This protein binds this small molecule.
Small molecule (SMILES): O=C(O)CCC(=O)C(=O)O

Binding-site contacts:
Ligand atom O3 contacts residue PHE107 of chain 1.A at 3.1 Å.
Ligand atom C5 contacts residue THR116 of chain 1.A at 3.6 Å.
Ligand atom C1 contacts residue PHE232 of chain 1.A at 4.1 Å (hydrophobic).
Ligand atom O2 contacts residue ARG257 of chain 1.A at 3.4 Å (salt-bridge).
Ligand atom C5 contacts residue ARG251 of chain 1.A at 3.5 Å.
Ligand atom C2 contacts residue HIS119 of chain 1.A at 4.1 Å.
Ligand atom O3 contacts residue ARG251 of chain 1.A at 2.8 Å (salt-bridge).
Ligand atom O1 contacts residue ARG257 of chain 1.A at 3.1 Å (salt-bridge).
Ligand atom C5 contacts residue TRP148 of chain 1.A at 3.9 Å (hydrophobic).
Ligand atom O3 contacts residue LEU161 of chain 1.A at 3.8 Å.
Ligand atom O1 contacts residue TRP148 of chain 1.A at 3.8 Å.
Ligand atom C1 contacts residue PHE107 of chain 1.A at 4.0 Å (hydrophobic).
Ligand atom O1 contacts residue PHE232 of chain 1.A at 4.3 Å.
Ligand atom C3 contacts residue TRP148 of chain 1.A at 3.6 Å (hydrophobic).
Ligand atom O1 contacts residue ALA255 of chain 1.A at 3.5 Å.
Ligand atom O2 contacts residue THR146 of chain 1.A at 4.3 Å.
Ligand atom C4 contacts residue PHE107 of chain 1.A at 3.8 Å (hydrophobic).
Ligand atom O1 contacts residue PHE107 of chain 1.A at 3.4 Å.
Ligand atom C3 contacts residue PHE107 of chain 1.A at 3.8 Å (hydrophobic).
Ligand atom C4 contacts residue LEU161 of chain 1.A at 3.9 Å (hydrophobic).
Ligand atom O2 contacts residue HIS119 of chain 1.A at 4.1 Å.
Ligand atom O4 contacts residue SER240 of chain 1.A at 3.6 Å.
Ligand atom O3 contacts residue TRP148 of chain 1.A at 2.9 Å (h-bond).
Ligand atom C5 contacts residue LEU161 of chain 1.A at 3.7 Å (hydrophobic).
Ligand atom C3 contacts residue LEU161 of chain 1.A at 4.0 Å (hydrophobic).
Ligand atom O2 contacts residue PHE232 of chain 1.A at 3.8 Å.
Ligand atom O4 contacts residue LYS109 of chain 1.A at 3.7 Å.
Ligand atom C1 contacts residue ARG257 of chain 1.A at 3.6 Å.
Ligand atom C1 contacts residue HIS238 of chain 1.A at 3.7 Å.
Ligand atom O4 contacts residue ARG251 of chain 1.A at 2.9 Å (salt-bridge).
Ligand atom O4 contacts residue LEU161 of chain 1.A at 4.1 Å.
Ligand atom O5 contacts residue HIS238 of chain 1.A at 3.3 Å.
Ligand atom O5 contacts residue HIS119 of chain 1.A at 3.0 Å (h-bond).
Ligand atom C2 contacts residue PHE107 of chain 1.A at 3.9 Å (hydrophobic).
Ligand atom O1 contacts residue THR146 of chain 1.A at 3.8 Å.
Ligand atom O4 contacts residue THR116 of chain 1.A at 2.6 Å (h-bond).
Ligand atom C4 contacts residue THR116 of chain 1.A at 3.8 Å.
Ligand atom C5 contacts residue PHE107 of chain 1.A at 3.8 Å (hydrophobic).
Ligand atom C2 contacts residue HIS238 of chain 1.A at 3.8 Å.
Ligand atom O2 contacts residue HIS238 of chain 1.A at 2.8 Å (h-bond).

Sequence of chain 1.A:
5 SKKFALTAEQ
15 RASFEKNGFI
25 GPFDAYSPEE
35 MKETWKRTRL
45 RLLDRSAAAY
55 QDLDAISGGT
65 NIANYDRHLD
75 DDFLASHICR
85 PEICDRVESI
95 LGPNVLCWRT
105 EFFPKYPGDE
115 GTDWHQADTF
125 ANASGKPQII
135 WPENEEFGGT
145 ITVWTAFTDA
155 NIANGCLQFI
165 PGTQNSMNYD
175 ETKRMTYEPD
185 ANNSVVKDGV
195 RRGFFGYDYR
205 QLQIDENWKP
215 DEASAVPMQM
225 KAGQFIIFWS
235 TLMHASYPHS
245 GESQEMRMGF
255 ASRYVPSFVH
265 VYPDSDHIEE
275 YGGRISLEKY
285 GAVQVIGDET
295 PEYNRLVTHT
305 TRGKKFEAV